This protein binds this small molecule.
Small molecule (SMILES): CC(=O)N[C@@H]1[C@@H](O)[C@H](O)[C@@H](CO)O[C@H]1O

Binding-site contacts:
Ligand atom C1 contacts residue ASN91 of chain 1.A at 1.4 Å.
Ligand atom O7 contacts residue ASN91 of chain 1.A at 3.5 Å (h-bond).
Ligand atom C1 contacts residue HIS89 of chain 1.A at 3.4 Å.
Ligand atom O5 contacts residue ASN91 of chain 1.A at 1.5 Å (h-bond).
Ligand atom C3 contacts residue ASN91 of chain 1.A at 3.7 Å.
Ligand atom C2 contacts residue ASN91 of chain 1.A at 2.7 Å.
Ligand atom N2 contacts residue ASN91 of chain 1.A at 3.4 Å (h-bond).
Ligand atom O7 contacts residue ASN87 of chain 1.A at 4.2 Å.
Ligand atom C7 contacts residue HIS89 of chain 1.A at 4.1 Å.
Ligand atom O7 contacts residue HIS89 of chain 1.A at 3.0 Å (h-bond).
Ligand atom C4 contacts residue ASN91 of chain 1.A at 3.8 Å.
Ligand atom C5 contacts residue ASN91 of chain 1.A at 2.9 Å.
Ligand atom C7 contacts residue ASN91 of chain 1.A at 3.7 Å.
Ligand atom O5 contacts residue HIS89 of chain 1.A at 4.3 Å.
Ligand atom O4 contacts residue ASN91 of chain 1.A at 4.2 Å.
Ligand atom C6 contacts residue ASN91 of chain 1.A at 3.8 Å.
Ligand atom C2 contacts residue HIS89 of chain 1.A at 4.4 Å.
Ligand atom O7 contacts residue THR90 of chain 1.A at 4.2 Å.

Sequence of chain 1.A:
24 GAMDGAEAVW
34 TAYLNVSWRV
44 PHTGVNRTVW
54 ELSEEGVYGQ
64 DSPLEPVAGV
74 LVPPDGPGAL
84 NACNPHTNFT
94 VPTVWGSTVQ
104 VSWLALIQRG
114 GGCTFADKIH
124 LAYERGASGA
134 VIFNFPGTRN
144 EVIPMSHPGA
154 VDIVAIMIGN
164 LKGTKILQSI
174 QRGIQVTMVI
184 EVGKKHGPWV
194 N